Sequence of chain 1.A:
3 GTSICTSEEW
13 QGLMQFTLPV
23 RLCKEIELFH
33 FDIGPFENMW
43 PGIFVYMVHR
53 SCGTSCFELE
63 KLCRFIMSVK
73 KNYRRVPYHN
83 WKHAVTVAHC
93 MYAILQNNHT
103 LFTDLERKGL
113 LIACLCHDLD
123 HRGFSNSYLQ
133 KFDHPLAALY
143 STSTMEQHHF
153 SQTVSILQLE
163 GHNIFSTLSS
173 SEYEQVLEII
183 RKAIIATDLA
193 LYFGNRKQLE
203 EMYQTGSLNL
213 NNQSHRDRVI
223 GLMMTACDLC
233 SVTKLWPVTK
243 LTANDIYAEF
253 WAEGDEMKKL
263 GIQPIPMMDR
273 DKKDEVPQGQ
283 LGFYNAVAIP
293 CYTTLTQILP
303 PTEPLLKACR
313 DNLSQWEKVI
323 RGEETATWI

Binding-site contacts:
Ligand atom N5 contacts residue PHE285 of chain 1.A at 4.2 Å.
Ligand atom N1 contacts residue PHE285 of chain 1.A at 3.6 Å.
Ligand atom C2 contacts residue GLN282 of chain 1.A at 3.9 Å.
Ligand atom N3 contacts residue PHE285 of chain 1.A at 3.6 Å.
Ligand atom C8 contacts residue PHE285 of chain 1.A at 4.1 Å (hydrophobic).
Ligand atom N1 contacts residue MET269 of chain 1.A at 3.8 Å.
Ligand atom C4 contacts residue ILE248 of chain 1.A at 4.0 Å (hydrophobic).
Ligand atom C9 contacts residue PHE285 of chain 1.A at 4.1 Å (hydrophobic).
Ligand atom C7 contacts residue LEU231 of chain 1.A at 4.0 Å (hydrophobic).
Ligand atom C7 contacts residue PHE285 of chain 1.A at 4.0 Å (hydrophobic).
Ligand atom C8 contacts residue LEU231 of chain 1.A at 3.8 Å (hydrophobic).
Ligand atom C6 contacts residue PHE285 of chain 1.A at 3.7 Å (hydrophobic).
Ligand atom C4 contacts residue PHE285 of chain 1.A at 3.8 Å (hydrophobic).
Ligand atom C11 contacts residue PHE252 of chain 1.A at 4.3 Å (hydrophobic).
Ligand atom N5 contacts residue VAL234 of chain 1.A at 4.0 Å.
Ligand atom N1 contacts residue GLN282 of chain 1.A at 3.9 Å.
Ligand atom C6 contacts residue ILE248 of chain 1.A at 4.2 Å (hydrophobic).
Ligand atom C7 contacts residue ILE248 of chain 1.A at 4.1 Å (hydrophobic).
Ligand atom C2 contacts residue PHE252 of chain 1.A at 4.4 Å (hydrophobic).
Ligand atom N5 contacts residue GLN282 of chain 1.A at 3.6 Å.
Ligand atom C11 contacts residue PHE285 of chain 1.A at 3.6 Å (hydrophobic).
Ligand atom N3 contacts residue GLN282 of chain 1.A at 3.1 Å (h-bond).
Ligand atom C4 contacts residue GLN282 of chain 1.A at 4.0 Å.
Ligand atom C9 contacts residue LEU191 of chain 1.A at 4.0 Å (hydrophobic).
Ligand atom N1 contacts residue PHE252 of chain 1.A at 4.2 Å.
Ligand atom C10 contacts residue PHE252 of chain 1.A at 4.0 Å (hydrophobic).
Ligand atom C10 contacts residue PHE285 of chain 1.A at 3.6 Å (hydrophobic).
Ligand atom N5 contacts residue ILE248 of chain 1.A at 3.6 Å.
Ligand atom C2 contacts residue PHE285 of chain 1.A at 3.6 Å (hydrophobic).

A protein and the small-molecule ligand that binds it are described below.
Small molecule (SMILES): Nc1[nH]c(N)c2ccccc12